Binding-site contacts:
Ligand atom C1 contacts residue GLY198 of chain 1.A at 4.0 Å.
Ligand atom C5 contacts residue PHE240 of chain 1.A at 3.5 Å (hydrophobic).
Ligand atom C3 contacts residue GLY198 of chain 1.A at 4.0 Å.
Ligand atom C3 contacts residue LYS202 of chain 1.A at 4.5 Å.
Ligand atom C3 contacts residue PHE240 of chain 1.A at 4.2 Å (hydrophobic).
Ligand atom C4 contacts residue ILE206 of chain 1.A at 3.1 Å (hydrophobic).
Ligand atom C6 contacts residue THR207 of chain 1.A at 3.8 Å.
Ligand atom C1 contacts residue PHE240 of chain 1.A at 4.0 Å (hydrophobic).
Ligand atom C7 contacts residue PHE240 of chain 1.A at 4.1 Å (hydrophobic).
Ligand atom C2 contacts residue PHE240 of chain 1.A at 3.7 Å (hydrophobic).
Ligand atom C4 contacts residue PHE240 of chain 1.A at 4.1 Å (hydrophobic).
Ligand atom C5 contacts residue ILE210 of chain 1.A at 4.1 Å (hydrophobic).
Ligand atom O1 contacts residue LYS199 of chain 1.A at 4.4 Å.
Ligand atom C6 contacts residue PHE240 of chain 1.A at 4.2 Å (hydrophobic).
Ligand atom C4 contacts residue TYR201 of chain 1.A at 3.9 Å (hydrophobic).
Ligand atom O2 contacts residue PHE240 of chain 1.A at 3.7 Å.
Ligand atom C5 contacts residue ILE206 of chain 1.A at 3.4 Å (hydrophobic).
Ligand atom C7 contacts residue THR207 of chain 1.A at 3.9 Å.
Ligand atom C5 contacts residue THR207 of chain 1.A at 3.9 Å.
Ligand atom C4 contacts residue LYS202 of chain 1.A at 4.3 Å.
Ligand atom O1 contacts residue GLY198 of chain 1.A at 3.8 Å.
Ligand atom O1 contacts residue LYS202 of chain 1.A at 4.2 Å.
Ligand atom C4 contacts residue GLY198 of chain 1.A at 4.4 Å.
Ligand atom C6 contacts residue ILE206 of chain 1.A at 4.1 Å (hydrophobic).
Ligand atom C2 contacts residue GLY198 of chain 1.A at 3.2 Å.

This small molecule binds to this protein.
Small molecule (SMILES): CCCCCCC(=O)O

Sequence of chain 1.A:
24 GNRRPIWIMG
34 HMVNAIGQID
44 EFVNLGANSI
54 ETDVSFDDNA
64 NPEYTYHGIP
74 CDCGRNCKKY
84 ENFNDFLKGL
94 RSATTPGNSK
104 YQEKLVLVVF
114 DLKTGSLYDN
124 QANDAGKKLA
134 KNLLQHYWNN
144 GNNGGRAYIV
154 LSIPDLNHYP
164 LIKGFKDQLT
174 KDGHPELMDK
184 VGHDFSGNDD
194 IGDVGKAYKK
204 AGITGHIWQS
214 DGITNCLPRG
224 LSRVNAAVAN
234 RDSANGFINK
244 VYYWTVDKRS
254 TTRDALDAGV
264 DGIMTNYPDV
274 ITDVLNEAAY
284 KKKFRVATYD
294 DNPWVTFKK